Sequence of chain 1.B:
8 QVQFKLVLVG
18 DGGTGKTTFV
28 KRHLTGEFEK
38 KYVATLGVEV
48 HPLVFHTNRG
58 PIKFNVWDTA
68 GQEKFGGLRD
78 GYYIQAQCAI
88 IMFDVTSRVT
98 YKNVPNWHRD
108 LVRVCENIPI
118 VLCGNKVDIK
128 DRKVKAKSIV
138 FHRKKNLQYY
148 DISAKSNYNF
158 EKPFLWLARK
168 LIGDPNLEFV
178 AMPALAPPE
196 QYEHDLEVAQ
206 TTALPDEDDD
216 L

Binding-site contacts:
Ligand atom N7 contacts residue ASN122 of chain 1.B at 3.2 Å (h-bond).
Ligand atom O2G contacts residue MG1 of chain 1.N at 2.0 Å.
Ligand atom O6 contacts residue ALA151 of chain 1.B at 2.9 Å (h-bond).
Ligand atom O1B contacts residue MG1 of chain 1.N at 1.9 Å.
Ligand atom O1B contacts residue LYS23 of chain 1.B at 3.5 Å (salt-bridge).
Ligand atom N3B contacts residue TYR39 of chain 1.B at 3.3 Å.
Ligand atom O4' contacts residue LYS123 of chain 1.B at 3.3 Å (salt-bridge).
Ligand atom O1B contacts residue THR24 of chain 1.B at 3.0 Å (h-bond).
Ligand atom PB contacts residue MG1 of chain 1.N at 3.0 Å.
Ligand atom O1A contacts residue TYR39 of chain 1.B at 3.3 Å.
Ligand atom O2B contacts residue LYS23 of chain 1.B at 2.7 Å (salt-bridge).
Ligand atom O3' contacts residue LYS37 of chain 1.B at 2.6 Å (salt-bridge).
Ligand atom O2A contacts residue GLY22 of chain 1.B at 3.4 Å.
Ligand atom PG contacts residue MG1 of chain 1.N at 3.1 Å.
Ligand atom O3G contacts residue LYS23 of chain 1.B at 2.6 Å (salt-bridge).
Ligand atom O2A contacts residue THR25 of chain 1.B at 2.5 Å (h-bond).
Ligand atom O2G contacts residue THR42 of chain 1.B at 2.7 Å (h-bond).
Ligand atom O3G contacts residue GLY68 of chain 1.B at 2.7 Å (h-bond).
Ligand atom O2A contacts residue THR24 of chain 1.B at 3.2 Å (h-bond).
Ligand atom O2B contacts residue THR21 of chain 1.B at 3.3 Å (h-bond).
Ligand atom O2' contacts residue GLU36 of chain 1.B at 2.6 Å (salt-bridge).
Ligand atom N1 contacts residue LYS152 of chain 1.B at 3.5 Å.
Ligand atom O6 contacts residue ASP125 of chain 1.B at 3.3 Å (salt-bridge).
Ligand atom O1G contacts residue TYR39 of chain 1.B at 2.7 Å (h-bond).
Ligand atom N2 contacts residue ILE126 of chain 1.B at 3.5 Å.
Ligand atom O6 contacts residue LYS152 of chain 1.B at 3.2 Å (salt-bridge).
Ligand atom O3A contacts residue GLY22 of chain 1.B at 3.2 Å (h-bond).
Ligand atom N3B contacts residue GLY20 of chain 1.B at 3.0 Å (h-bond).
Ligand atom O2B contacts residue GLY22 of chain 1.B at 3.1 Å (h-bond).
Ligand atom N2 contacts residue ASP125 of chain 1.B at 3.0 Å (salt-bridge).
Ligand atom O6 contacts residue SER150 of chain 1.B at 3.2 Å (h-bond).
Ligand atom C2' contacts residue GLU36 of chain 1.B at 3.5 Å.
Ligand atom N1 contacts residue ASP125 of chain 1.B at 2.7 Å (salt-bridge).
Ligand atom C6 contacts residue ASP125 of chain 1.B at 3.4 Å.
Ligand atom PA contacts residue THR25 of chain 1.B at 3.4 Å.
Ligand atom O5' contacts residue THR25 of chain 1.B at 3.2 Å (h-bond).
Ligand atom O2B contacts residue GLY20 of chain 1.B at 3.5 Å (h-bond).
Ligand atom O2' contacts residue LYS37 of chain 1.B at 3.1 Å (salt-bridge).
Ligand atom O6 contacts residue ASN122 of chain 1.B at 3.3 Å (h-bond).
Ligand atom N3B contacts residue MG1 of chain 1.N at 3.3 Å.

This small molecule binds to this protein.
Small molecule (SMILES): Nc1nc2c(ncn2[C@@H]2O[C@H](CO[P](=O)(O)O[P](=O)(O)NP(=O)(O)O)[C@@H](O)[C@H]2O)c(=O)[nH]1